The small molecule below binds the protein below.
Small molecule (SMILES): O=C([O-])c1ccc[nH]1

Binding-site contacts:
Ligand atom O8 contacts residue CYS130 of chain 1.A at 3.5 Å.
Ligand atom O7 contacts residue HIS132 of chain 1.A at 2.8 Å (h-bond).
Ligand atom C3 contacts residue ASN218 of chain 1.A at 4.3 Å.
Ligand atom C3 contacts residue CYS300 of chain 1.A at 3.5 Å (hydrophobic).
Ligand atom C5 contacts residue ASP296 of chain 1.A at 3.4 Å.
Ligand atom O8 contacts residue GLY301 of chain 1.A at 3.4 Å (h-bond).
Ligand atom C1 contacts residue HIS132 of chain 1.A at 3.8 Å.
Ligand atom O8 contacts residue CYS300 of chain 1.A at 3.6 Å.
Ligand atom C2 contacts residue CYS130 of chain 1.A at 3.6 Å (hydrophobic).
Ligand atom O7 contacts residue ASP296 of chain 1.A at 4.2 Å.
Ligand atom C1 contacts residue GLY301 of chain 1.A at 3.3 Å.
Ligand atom C2 contacts residue THR302 of chain 1.A at 4.0 Å.
Ligand atom C5 contacts residue PHE290 of chain 1.A at 3.6 Å (hydrophobic).
Ligand atom C1 contacts residue CYS130 of chain 1.A at 3.6 Å (hydrophobic).
Ligand atom C2 contacts residue HIS132 of chain 1.A at 4.0 Å.
Ligand atom O7 contacts residue CYS300 of chain 1.A at 3.6 Å.
Ligand atom O8 contacts residue GLY131 of chain 1.A at 2.8 Å (h-bond).
Ligand atom C4 contacts residue PHE290 of chain 1.A at 3.8 Å (hydrophobic).
Ligand atom N6 contacts residue CYS130 of chain 1.A at 3.7 Å.
Ligand atom O8 contacts residue THR302 of chain 1.A at 2.5 Å (h-bond).
Ligand atom N6 contacts residue ASP296 of chain 1.A at 3.0 Å (salt-bridge).
Ligand atom C1 contacts residue GLY131 of chain 1.A at 3.2 Å.
Ligand atom C4 contacts residue LEU127 of chain 1.A at 3.5 Å (hydrophobic).
Ligand atom C1 contacts residue CYS300 of chain 1.A at 3.4 Å (hydrophobic).
Ligand atom N6 contacts residue HIS132 of chain 1.A at 3.1 Å (h-bond).
Ligand atom C2 contacts residue CYS300 of chain 1.A at 3.3 Å (hydrophobic).
Ligand atom C1 contacts residue THR302 of chain 1.A at 3.5 Å.
Ligand atom C4 contacts residue CYS300 of chain 1.A at 4.1 Å (hydrophobic).
Ligand atom C5 contacts residue HIS132 of chain 1.A at 3.9 Å.
Ligand atom C3 contacts residue LEU127 of chain 1.A at 3.6 Å (hydrophobic).
Ligand atom O7 contacts residue THR302 of chain 1.A at 4.1 Å.
Ligand atom C3 contacts residue CYS130 of chain 1.A at 4.3 Å (hydrophobic).
Ligand atom N6 contacts residue CYS300 of chain 1.A at 3.9 Å.
Ligand atom O7 contacts residue CYS130 of chain 1.A at 3.6 Å (h-bond).
Ligand atom C3 contacts residue THR302 of chain 1.A at 3.6 Å.
Ligand atom O7 contacts residue GLY131 of chain 1.A at 3.1 Å (h-bond).
Ligand atom O7 contacts residue GLY301 of chain 1.A at 2.9 Å (h-bond).
Ligand atom C5 contacts residue PHE102 of chain 1.A at 4.3 Å (hydrophobic).
Ligand atom C2 contacts residue ASP296 of chain 1.A at 3.8 Å.
Ligand atom C5 contacts residue CYS300 of chain 1.A at 4.3 Å (hydrophobic).

Sequence of chain 1.A:
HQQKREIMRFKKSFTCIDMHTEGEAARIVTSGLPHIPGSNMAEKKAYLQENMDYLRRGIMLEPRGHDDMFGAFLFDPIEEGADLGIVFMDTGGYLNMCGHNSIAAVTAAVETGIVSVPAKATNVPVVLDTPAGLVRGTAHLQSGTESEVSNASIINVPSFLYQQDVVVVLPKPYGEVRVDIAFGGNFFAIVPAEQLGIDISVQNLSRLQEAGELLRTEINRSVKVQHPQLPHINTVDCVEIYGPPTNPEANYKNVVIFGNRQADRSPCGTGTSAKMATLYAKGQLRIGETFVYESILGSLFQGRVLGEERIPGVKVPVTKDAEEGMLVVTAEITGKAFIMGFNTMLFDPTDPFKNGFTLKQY